Binding-site contacts:
Ligand atom C2 contacts residue ARG14 of chain 3.A at 4.2 Å.
Ligand atom C1 contacts residue ARG14 of chain 3.A at 2.9 Å.
Ligand atom C7 contacts residue ASN57 of chain 3.A at 3.6 Å.
Ligand atom C4 contacts residue ASN57 of chain 3.A at 4.2 Å.
Ligand atom C6 contacts residue ARG14 of chain 3.A at 4.3 Å.
Ligand atom C2 contacts residue ASN57 of chain 3.A at 2.4 Å.
Ligand atom C5 contacts residue ARG14 of chain 3.A at 3.5 Å.
Ligand atom O7 contacts residue ASN57 of chain 3.A at 4.0 Å.
Ligand atom C5 contacts residue ASN57 of chain 3.A at 3.6 Å.
Ligand atom N2 contacts residue ASN57 of chain 3.A at 2.8 Å (h-bond).
Ligand atom C3 contacts residue ASN57 of chain 3.A at 3.7 Å.
Ligand atom C1 contacts residue ASN57 of chain 3.A at 1.4 Å.
Ligand atom O5 contacts residue ARG14 of chain 3.A at 3.0 Å (salt-bridge).
Ligand atom O5 contacts residue ASN57 of chain 3.A at 2.3 Å (h-bond).

This small molecule binds to this protein.
Small molecule (SMILES): CC(=O)N[C@@H]1[C@@H](O)[C@H](O)[C@@H](CO)O[C@H]1O

Sequence of chain 3.A:
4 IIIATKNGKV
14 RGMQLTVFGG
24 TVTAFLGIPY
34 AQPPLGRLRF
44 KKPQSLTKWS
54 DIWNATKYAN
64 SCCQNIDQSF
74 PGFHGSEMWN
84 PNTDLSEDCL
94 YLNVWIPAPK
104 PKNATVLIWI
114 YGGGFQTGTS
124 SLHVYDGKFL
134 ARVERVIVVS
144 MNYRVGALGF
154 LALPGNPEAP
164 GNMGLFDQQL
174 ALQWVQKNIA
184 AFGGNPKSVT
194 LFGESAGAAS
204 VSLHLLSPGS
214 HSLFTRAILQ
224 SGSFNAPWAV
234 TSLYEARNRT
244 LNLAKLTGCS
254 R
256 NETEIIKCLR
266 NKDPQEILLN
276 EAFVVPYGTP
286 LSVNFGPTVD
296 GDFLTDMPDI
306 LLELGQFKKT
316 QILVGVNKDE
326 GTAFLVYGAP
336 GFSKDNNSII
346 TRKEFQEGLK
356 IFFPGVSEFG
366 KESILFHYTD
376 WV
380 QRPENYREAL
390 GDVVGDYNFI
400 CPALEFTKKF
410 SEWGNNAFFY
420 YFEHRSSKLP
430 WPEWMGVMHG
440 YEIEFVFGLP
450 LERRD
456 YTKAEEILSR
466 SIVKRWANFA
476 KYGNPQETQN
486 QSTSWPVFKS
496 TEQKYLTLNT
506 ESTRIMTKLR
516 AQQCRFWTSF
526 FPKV